This protein binds this small molecule.
Small molecule (SMILES): CCCCCCc1ccc(Oc2ccc([N+](=O)[O-])cc2)c(O)c1

Binding-site contacts:
Ligand atom C15 contacts residue TYR156 of chain 3.A at 3.7 Å (hydrophobic).
Ligand atom O3 contacts residue PHE94 of chain 3.A at 3.4 Å.
Ligand atom C2 contacts residue ALA196 of chain 3.A at 3.8 Å (hydrophobic).
Ligand atom O contacts residue LYS163 of chain 3.A at 3.8 Å.
Ligand atom C17 contacts residue TYR156 of chain 3.A at 3.5 Å (hydrophobic).
Ligand atom C12 contacts residue TYR146 of chain 3.A at 4.0 Å (hydrophobic).
Ligand atom O2 contacts residue ALA95 of chain 3.A at 3.0 Å (h-bond).
Ligand atom C8 contacts residue NAD1 of chain 3.B at 3.5 Å.
Ligand atom C4 contacts residue ALA196 of chain 3.A at 4.0 Å (hydrophobic).
Ligand atom C15 contacts residue PRO154 of chain 3.A at 3.7 Å (hydrophobic).
Ligand atom C4 contacts residue GLY93 of chain 3.A at 3.4 Å.
Ligand atom C16 contacts residue ASN155 of chain 3.A at 3.9 Å.
Ligand atom C11 contacts residue TYR146 of chain 3.A at 3.8 Å (hydrophobic).
Ligand atom C3 contacts residue ALA196 of chain 3.A at 3.5 Å (hydrophobic).
Ligand atom C1 contacts residue NAD1 of chain 3.B at 3.4 Å.
Ligand atom C13 contacts residue TYR156 of chain 3.A at 3.8 Å (hydrophobic).
Ligand atom C17 contacts residue NAD1 of chain 3.B at 3.6 Å.
Ligand atom O2 contacts residue ILE100 of chain 3.A at 3.5 Å.
Ligand atom O contacts residue NAD1 of chain 3.B at 2.6 Å (h-bond).
Ligand atom N contacts residue PHE94 of chain 3.A at 3.9 Å.
Ligand atom O contacts residue TYR156 of chain 3.A at 2.5 Å (h-bond).
Ligand atom C contacts residue NAD1 of chain 3.B at 3.5 Å.
Ligand atom C3 contacts residue GLY93 of chain 3.A at 3.7 Å.
Ligand atom N contacts residue ALA95 of chain 3.A at 3.3 Å (h-bond).
Ligand atom C16 contacts residue TYR156 of chain 3.A at 3.6 Å (hydrophobic).
Ligand atom C4 contacts residue PHE94 of chain 3.A at 3.9 Å (hydrophobic).
Ligand atom C10 contacts residue NAD1 of chain 3.B at 3.4 Å.
Ligand atom C9 contacts residue NAD1 of chain 3.B at 3.2 Å.
Ligand atom C contacts residue TYR156 of chain 3.A at 3.4 Å (hydrophobic).
Ligand atom O1 contacts residue NAD1 of chain 3.B at 3.1 Å (h-bond).
Ligand atom O1 contacts residue ALA196 of chain 3.A at 3.9 Å.
Ligand atom C12 contacts residue PHE203 of chain 3.A at 3.9 Å (hydrophobic).
Ligand atom C2 contacts residue NAD1 of chain 3.B at 3.8 Å.
Ligand atom C6 contacts residue ILE100 of chain 3.A at 4.0 Å (hydrophobic).
Ligand atom O3 contacts residue ALA95 of chain 3.A at 3.2 Å (h-bond).
Ligand atom C17 contacts residue TYR146 of chain 3.A at 3.8 Å (hydrophobic).
Ligand atom C11 contacts residue NAD1 of chain 3.B at 3.4 Å.
Ligand atom C3 contacts residue NAD1 of chain 3.B at 4.0 Å.
Ligand atom C16 contacts residue ILE200 of chain 3.A at 3.6 Å (hydrophobic).
Ligand atom C13 contacts residue TYR146 of chain 3.A at 3.8 Å (hydrophobic).

Sequence of chain 3.A:
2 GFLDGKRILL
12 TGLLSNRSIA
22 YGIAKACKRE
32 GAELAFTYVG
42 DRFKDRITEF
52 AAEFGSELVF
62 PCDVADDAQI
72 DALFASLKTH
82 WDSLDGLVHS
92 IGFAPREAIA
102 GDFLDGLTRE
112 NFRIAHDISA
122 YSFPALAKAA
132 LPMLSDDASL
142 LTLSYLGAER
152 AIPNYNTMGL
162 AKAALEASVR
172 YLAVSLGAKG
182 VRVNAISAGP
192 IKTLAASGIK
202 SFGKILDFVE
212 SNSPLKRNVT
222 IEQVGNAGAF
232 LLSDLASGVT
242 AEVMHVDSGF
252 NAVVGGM